This small molecule binds to this protein.
Small molecule (SMILES): CC(=O)N[C@@H]1[C@@H](O)[C@H](O)[C@@H](CO)O[C@H]1O

Binding-site contacts:
Ligand atom C1 contacts residue ASN72 of chain 1.B at 1.4 Å.
Ligand atom O6 contacts residue ARG75 of chain 1.B at 4.3 Å.
Ligand atom O5 contacts residue ASN72 of chain 1.B at 2.4 Å (h-bond).
Ligand atom C1 contacts residue SER74 of chain 1.B at 3.4 Å.
Ligand atom C5 contacts residue ASN72 of chain 1.B at 3.7 Å.
Ligand atom N2 contacts residue ASN72 of chain 1.B at 2.9 Å (h-bond).
Ligand atom C8 contacts residue ASN72 of chain 1.B at 4.5 Å.
Ligand atom C2 contacts residue ASN72 of chain 1.B at 2.5 Å.
Ligand atom C6 contacts residue SER74 of chain 1.B at 4.0 Å.
Ligand atom C4 contacts residue ASN72 of chain 1.B at 4.2 Å.
Ligand atom C3 contacts residue ASN72 of chain 1.B at 3.8 Å.
Ligand atom O5 contacts residue SER74 of chain 1.B at 3.2 Å (h-bond).
Ligand atom O7 contacts residue ASN72 of chain 1.B at 4.4 Å.
Ligand atom C7 contacts residue ASN72 of chain 1.B at 3.9 Å.
Ligand atom C5 contacts residue SER74 of chain 1.B at 3.4 Å.

Sequence of chain 1.B:
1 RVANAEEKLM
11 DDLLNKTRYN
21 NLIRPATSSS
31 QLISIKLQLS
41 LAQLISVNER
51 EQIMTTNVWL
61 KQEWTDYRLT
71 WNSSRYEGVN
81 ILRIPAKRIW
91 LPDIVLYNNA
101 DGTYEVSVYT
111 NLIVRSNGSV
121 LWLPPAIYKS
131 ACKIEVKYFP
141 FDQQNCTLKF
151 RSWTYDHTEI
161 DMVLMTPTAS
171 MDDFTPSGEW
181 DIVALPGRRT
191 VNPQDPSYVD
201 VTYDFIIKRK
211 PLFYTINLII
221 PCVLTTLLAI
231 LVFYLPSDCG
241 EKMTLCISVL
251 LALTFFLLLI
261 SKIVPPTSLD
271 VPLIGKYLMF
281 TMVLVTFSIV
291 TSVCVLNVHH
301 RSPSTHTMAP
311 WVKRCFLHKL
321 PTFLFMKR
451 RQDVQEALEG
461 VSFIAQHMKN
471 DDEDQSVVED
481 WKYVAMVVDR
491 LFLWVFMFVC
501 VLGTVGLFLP